A small-molecule ligand and the protein it binds are described below.
Small molecule (SMILES): CC(=O)N[C@@H]1[C@@H](O)[C@H](O)[C@@H](CO)O[C@H]1O

Binding-site contacts:
Ligand atom O7 contacts residue PRO48 of chain 1.F at 3.9 Å.
Ligand atom C4 contacts residue ASN53 of chain 1.F at 4.5 Å.
Ligand atom O7 contacts residue ASN53 of chain 1.F at 4.0 Å.
Ligand atom C7 contacts residue PRO48 of chain 1.F at 4.5 Å (hydrophobic).
Ligand atom C8 contacts residue LEU46 of chain 1.F at 4.4 Å (hydrophobic).
Ligand atom N2 contacts residue LEU46 of chain 1.F at 4.4 Å.
Ligand atom C1 contacts residue ASN53 of chain 1.F at 1.5 Å.
Ligand atom O5 contacts residue ASN53 of chain 1.F at 2.5 Å (h-bond).
Ligand atom C7 contacts residue ASN53 of chain 1.F at 3.8 Å.
Ligand atom C2 contacts residue ASN53 of chain 1.F at 2.5 Å.
Ligand atom N2 contacts residue ASN53 of chain 1.F at 2.8 Å (h-bond).
Ligand atom C8 contacts residue TRP92 of chain 1.F at 4.3 Å (hydrophobic).
Ligand atom C5 contacts residue ASN53 of chain 1.F at 3.7 Å.
Ligand atom C3 contacts residue ASN53 of chain 1.F at 3.9 Å.
Ligand atom C7 contacts residue LEU46 of chain 1.F at 4.4 Å (hydrophobic).

Sequence of chain 1.F:
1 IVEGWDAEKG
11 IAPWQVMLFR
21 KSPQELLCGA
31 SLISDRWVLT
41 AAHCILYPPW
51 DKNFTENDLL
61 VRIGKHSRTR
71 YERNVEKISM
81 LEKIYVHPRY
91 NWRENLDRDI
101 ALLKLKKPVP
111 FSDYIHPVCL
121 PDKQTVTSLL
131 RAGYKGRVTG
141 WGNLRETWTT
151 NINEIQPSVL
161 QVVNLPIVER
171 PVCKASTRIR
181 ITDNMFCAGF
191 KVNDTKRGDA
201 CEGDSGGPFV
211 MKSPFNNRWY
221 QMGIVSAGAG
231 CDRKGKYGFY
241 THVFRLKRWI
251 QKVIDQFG